A protein and the small-molecule ligand that binds it are described below.
Small molecule (SMILES): c1ccc([As+](c2ccccc2)(c2ccccc2)c2ccccc2)cc1

Sequence of chain 1.A:
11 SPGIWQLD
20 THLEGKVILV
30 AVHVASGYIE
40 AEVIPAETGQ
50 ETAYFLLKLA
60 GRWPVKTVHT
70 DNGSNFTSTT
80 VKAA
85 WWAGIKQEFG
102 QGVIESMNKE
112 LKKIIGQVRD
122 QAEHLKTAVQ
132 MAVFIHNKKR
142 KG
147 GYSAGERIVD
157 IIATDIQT

Sequence of chain 2.A:
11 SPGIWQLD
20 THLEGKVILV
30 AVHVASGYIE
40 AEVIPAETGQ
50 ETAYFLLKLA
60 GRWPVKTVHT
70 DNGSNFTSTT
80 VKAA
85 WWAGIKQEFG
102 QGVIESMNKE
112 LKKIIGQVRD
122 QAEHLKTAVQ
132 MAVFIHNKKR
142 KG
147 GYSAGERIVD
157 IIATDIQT

Binding-site contacts:
Ligand atom C5 contacts residue TRP85 of chain 2.A at 4.4 Å (hydrophobic).
Ligand atom C2 contacts residue TRP86 of chain 2.A at 4.1 Å (hydrophobic).
Ligand atom C15 contacts residue GLU124 of chain 1.A at 3.8 Å.
Ligand atom C23 contacts residue THR128 of chain 1.A at 3.6 Å.
Ligand atom C17 contacts residue ASP121 of chain 1.A at 3.2 Å.
Ligand atom C17 contacts residue ALA123 of chain 1.A at 4.1 Å (hydrophobic).
Ligand atom C19 contacts residue GLN122 of chain 1.A at 3.4 Å.
Ligand atom C18 contacts residue ASP121 of chain 1.A at 3.7 Å.
Ligand atom C23 contacts residue GLN122 of chain 1.A at 3.7 Å.
Ligand atom C3 contacts residue TRP85 of chain 2.A at 3.7 Å (hydrophobic).
Ligand atom C24 contacts residue GLN122 of chain 1.A at 2.8 Å.
Ligand atom C3 contacts residue TRP86 of chain 2.A at 3.8 Å (hydrophobic).
Ligand atom C8 contacts residue ALA82 of chain 2.A at 3.6 Å (hydrophobic).
Ligand atom C16 contacts residue ALA123 of chain 1.A at 4.1 Å (hydrophobic).
Ligand atom C17 contacts residue GLN122 of chain 1.A at 4.0 Å.
Ligand atom C5 contacts residue GLN122 of chain 1.A at 4.3 Å.
Ligand atom C15 contacts residue ALA123 of chain 1.A at 4.2 Å (hydrophobic).
Ligand atom C16 contacts residue GLU124 of chain 1.A at 4.1 Å.
Ligand atom C4 contacts residue TRP85 of chain 2.A at 3.9 Å (hydrophobic).
Ligand atom C24 contacts residue ALA123 of chain 1.A at 3.2 Å (hydrophobic).
Ligand atom C14 contacts residue GLU124 of chain 1.A at 4.3 Å.
Ligand atom C1 contacts residue TRP85 of chain 2.A at 4.3 Å (hydrophobic).
Ligand atom C20 contacts residue ALA82 of chain 2.A at 3.3 Å (hydrophobic).
Ligand atom C24 contacts residue GLU124 of chain 1.A at 4.3 Å.
Ligand atom C22 contacts residue THR128 of chain 1.A at 3.9 Å.
Ligand atom C21 contacts residue ALA82 of chain 2.A at 3.5 Å (hydrophobic).
Ligand atom C1 contacts residue GLN122 of chain 1.A at 3.2 Å.
Ligand atom C9 contacts residue ALA82 of chain 2.A at 3.6 Å (hydrophobic).
Ligand atom C4 contacts residue GLN122 of chain 1.A at 2.9 Å.
Ligand atom C2 contacts residue TRP85 of chain 2.A at 3.7 Å (hydrophobic).
Ligand atom C6 contacts residue GLN122 of chain 1.A at 4.2 Å.
Ligand atom AS contacts residue GLN122 of chain 1.A at 3.6 Å.
Ligand atom C13 contacts residue GLN122 of chain 1.A at 3.7 Å.
Ligand atom C16 contacts residue ASP121 of chain 1.A at 4.4 Å.
Ligand atom C2 contacts residue GLN122 of chain 1.A at 2.8 Å.
Ligand atom C18 contacts residue ALA123 of chain 1.A at 4.0 Å (hydrophobic).
Ligand atom C23 contacts residue MET132 of chain 1.A at 4.3 Å (hydrophobic).
Ligand atom C3 contacts residue GLN122 of chain 1.A at 2.6 Å.
Ligand atom C18 contacts residue GLN122 of chain 1.A at 3.5 Å.
Ligand atom C23 contacts residue ALA123 of chain 1.A at 3.3 Å (hydrophobic).